Sequence of chain 1.A:
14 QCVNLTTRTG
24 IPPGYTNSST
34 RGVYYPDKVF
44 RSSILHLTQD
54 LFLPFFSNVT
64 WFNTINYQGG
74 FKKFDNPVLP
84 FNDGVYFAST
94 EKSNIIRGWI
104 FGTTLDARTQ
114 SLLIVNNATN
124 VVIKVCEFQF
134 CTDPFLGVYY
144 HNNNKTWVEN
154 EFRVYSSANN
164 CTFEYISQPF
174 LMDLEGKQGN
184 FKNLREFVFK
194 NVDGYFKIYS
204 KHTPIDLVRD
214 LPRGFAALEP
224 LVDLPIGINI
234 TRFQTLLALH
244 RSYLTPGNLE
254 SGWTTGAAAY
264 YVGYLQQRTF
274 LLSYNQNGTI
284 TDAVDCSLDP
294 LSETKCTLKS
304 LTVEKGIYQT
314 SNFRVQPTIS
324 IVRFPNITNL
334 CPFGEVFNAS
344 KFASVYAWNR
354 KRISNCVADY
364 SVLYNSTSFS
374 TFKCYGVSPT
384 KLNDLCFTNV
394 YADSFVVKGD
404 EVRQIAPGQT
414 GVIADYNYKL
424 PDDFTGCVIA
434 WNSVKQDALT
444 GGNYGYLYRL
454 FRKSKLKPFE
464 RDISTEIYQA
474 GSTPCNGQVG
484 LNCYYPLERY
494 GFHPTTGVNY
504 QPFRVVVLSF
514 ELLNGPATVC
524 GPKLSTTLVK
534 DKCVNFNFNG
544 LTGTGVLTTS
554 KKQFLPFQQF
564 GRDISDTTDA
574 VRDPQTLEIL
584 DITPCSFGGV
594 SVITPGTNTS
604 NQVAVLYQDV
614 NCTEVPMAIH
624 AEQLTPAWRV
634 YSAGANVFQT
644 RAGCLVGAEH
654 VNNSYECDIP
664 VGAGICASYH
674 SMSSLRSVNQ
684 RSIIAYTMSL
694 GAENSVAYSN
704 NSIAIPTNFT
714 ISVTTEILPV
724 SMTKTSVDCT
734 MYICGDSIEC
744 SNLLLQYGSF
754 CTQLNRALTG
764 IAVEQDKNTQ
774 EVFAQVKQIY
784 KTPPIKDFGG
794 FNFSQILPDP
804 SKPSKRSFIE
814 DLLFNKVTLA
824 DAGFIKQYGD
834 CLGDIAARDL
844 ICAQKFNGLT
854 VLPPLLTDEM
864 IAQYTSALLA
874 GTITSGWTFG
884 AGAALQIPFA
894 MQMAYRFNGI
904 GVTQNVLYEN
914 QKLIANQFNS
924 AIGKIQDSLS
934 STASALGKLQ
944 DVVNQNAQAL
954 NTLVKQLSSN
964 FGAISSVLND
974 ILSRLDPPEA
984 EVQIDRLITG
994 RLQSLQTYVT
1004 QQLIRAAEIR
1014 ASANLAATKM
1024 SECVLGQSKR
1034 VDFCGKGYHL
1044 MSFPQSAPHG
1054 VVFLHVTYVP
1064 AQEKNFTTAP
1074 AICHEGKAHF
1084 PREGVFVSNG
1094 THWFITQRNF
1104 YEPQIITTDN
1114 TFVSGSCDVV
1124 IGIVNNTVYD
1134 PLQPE

This protein binds this small molecule.
Small molecule (SMILES): CC(=O)N[C@@H]1[C@@H](O)[C@H](O)[C@@H](CO)O[C@H]1O

Binding-site contacts:
Ligand atom C6 contacts residue TYR28 of chain 1.A at 3.6 Å (hydrophobic).
Ligand atom C5 contacts residue TYR28 of chain 1.A at 3.8 Å (hydrophobic).
Ligand atom O7 contacts residue TYR28 of chain 1.A at 4.0 Å.
Ligand atom O5 contacts residue TYR28 of chain 1.A at 3.7 Å.
Ligand atom C7 contacts residue ASN61 of chain 1.A at 3.7 Å.
Ligand atom C4 contacts residue ASN61 of chain 1.A at 4.2 Å.
Ligand atom C3 contacts residue ASN61 of chain 1.A at 3.8 Å.
Ligand atom C5 contacts residue ASN61 of chain 1.A at 3.7 Å.
Ligand atom N2 contacts residue ASN61 of chain 1.A at 2.9 Å (h-bond).
Ligand atom C1 contacts residue ASN61 of chain 1.A at 1.4 Å.
Ligand atom O7 contacts residue ASN61 of chain 1.A at 3.2 Å (h-bond).
Ligand atom C2 contacts residue ASN61 of chain 1.A at 2.4 Å.
Ligand atom C1 contacts residue TYR28 of chain 1.A at 4.0 Å (hydrophobic).
Ligand atom O5 contacts residue ASN61 of chain 1.A at 2.4 Å (h-bond).
Ligand atom O6 contacts residue TYR28 of chain 1.A at 4.5 Å.